Sequence of chain 1.A:
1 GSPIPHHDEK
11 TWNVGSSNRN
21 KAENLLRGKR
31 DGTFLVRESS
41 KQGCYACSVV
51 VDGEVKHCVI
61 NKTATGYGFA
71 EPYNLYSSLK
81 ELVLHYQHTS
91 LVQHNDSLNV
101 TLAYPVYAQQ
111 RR

A small-molecule ligand and the protein it binds are described below.
Small molecule (SMILES): CSCC[C@H](NC(=O)[C@@H]1CCCN1C(=O)[C@@H](NC(=O)[C@H](Cc1ccc(OP(=O)(O)O)cc1)NC(C)=O)C(C)C)C(=O)N[C@@H](CC(C)C)C(=O)O

Binding-site contacts:
Ligand atom O contacts residue HIS94 of chain 1.A at 3.3 Å.
Ligand atom CD2 contacts residue LEU91 of chain 1.A at 3.5 Å (hydrophobic).
Ligand atom CD2 contacts residue SER90 of chain 1.A at 3.5 Å.
Ligand atom CB contacts residue CYS58 of chain 1.A at 3.5 Å (hydrophobic).
Ligand atom CA contacts residue HIS94 of chain 1.A at 3.2 Å.
Ligand atom CB contacts residue PHE69 of chain 1.A at 3.2 Å (hydrophobic).
Ligand atom C contacts residue HIS94 of chain 1.A at 3.6 Å.
Ligand atom CG1 contacts residue ASN95 of chain 1.A at 3.4 Å.
Ligand atom N contacts residue HIS57 of chain 1.A at 3.2 Å (h-bond).
Ligand atom C contacts residue HIS57 of chain 1.A at 3.0 Å.
Ligand atom O contacts residue ASN95 of chain 1.A at 3.0 Å (h-bond).
Ligand atom N contacts residue HIS57 of chain 1.A at 3.0 Å (h-bond).
Ligand atom O2P contacts residue ARG19 of chain 1.A at 3.3 Å.
Ligand atom O contacts residue TYR86 of chain 1.A at 3.3 Å (h-bond).
Ligand atom OXT contacts residue ALA70 of chain 1.A at 3.1 Å.
Ligand atom C contacts residue HIS57 of chain 1.A at 3.4 Å.
Ligand atom O contacts residue ALA70 of chain 1.A at 2.7 Å.
Ligand atom O contacts residue HIS57 of chain 1.A at 2.4 Å (h-bond).
Ligand atom OH contacts residue LYS41 of chain 1.A at 3.4 Å (salt-bridge).
Ligand atom OXT contacts residue TYR86 of chain 1.A at 2.3 Å (h-bond).
Ligand atom CG2 contacts residue CYS58 of chain 1.A at 3.6 Å (hydrophobic).
Ligand atom CD1 contacts residue GLN93 of chain 1.A at 3.3 Å.
Ligand atom O2P contacts residue ARG37 of chain 1.A at 3.0 Å (salt-bridge).
Ligand atom CZ contacts residue LYS41 of chain 1.A at 3.5 Å.
Ligand atom CD2 contacts residue GLN93 of chain 1.A at 3.2 Å.
Ligand atom O contacts residue HIS94 of chain 1.A at 3.0 Å.
Ligand atom N contacts residue HIS94 of chain 1.A at 3.5 Å.
Ligand atom CA contacts residue HIS57 of chain 1.A at 2.9 Å.
Ligand atom C contacts residue HIS94 of chain 1.A at 3.2 Å.
Ligand atom CE contacts residue LEU91 of chain 1.A at 3.4 Å (hydrophobic).
Ligand atom C contacts residue TYR86 of chain 1.A at 2.9 Å (hydrophobic).
Ligand atom SD contacts residue LEU91 of chain 1.A at 3.6 Å.
Ligand atom SD contacts residue LEU98 of chain 1.A at 3.5 Å.
Ligand atom CB contacts residue HIS94 of chain 1.A at 3.6 Å.
Ligand atom O contacts residue CYS58 of chain 1.A at 3.5 Å.
Ligand atom O3P contacts residue SER39 of chain 1.A at 3.4 Å (h-bond).
Ligand atom CE contacts residue CYS58 of chain 1.A at 3.4 Å (hydrophobic).
Ligand atom C contacts residue ALA70 of chain 1.A at 3.3 Å (hydrophobic).
Ligand atom CE1 contacts residue LYS41 of chain 1.A at 3.6 Å.
Ligand atom CD contacts residue ASN95 of chain 1.A at 3.6 Å.